Binding-site contacts:
Ligand atom C3 contacts residue ASN28 of chain 1.A at 4.0 Å.
Ligand atom C5 contacts residue ASN28 of chain 1.A at 3.3 Å.
Ligand atom C7 contacts residue ASN28 of chain 1.A at 4.2 Å.
Ligand atom C1 contacts residue ASN28 of chain 1.A at 1.5 Å.
Ligand atom C6 contacts residue ASN28 of chain 1.A at 4.3 Å.
Ligand atom O6 contacts residue ASN28 of chain 1.A at 4.1 Å.
Ligand atom N2 contacts residue GLN20 of chain 1.A at 4.5 Å.
Ligand atom C4 contacts residue ASN28 of chain 1.A at 4.3 Å.
Ligand atom C1 contacts residue GLN20 of chain 1.A at 3.6 Å.
Ligand atom O5 contacts residue ASN28 of chain 1.A at 2.3 Å (h-bond).
Ligand atom C7 contacts residue ASP22 of chain 1.A at 4.2 Å.
Ligand atom O5 contacts residue GLN20 of chain 1.A at 4.2 Å.
Ligand atom O7 contacts residue ASP22 of chain 1.A at 3.6 Å (salt-bridge).
Ligand atom C2 contacts residue ASN28 of chain 1.A at 2.9 Å.
Ligand atom C5 contacts residue GLN20 of chain 1.A at 4.4 Å.
Ligand atom N2 contacts residue ASN28 of chain 1.A at 3.3 Å (h-bond).

A small-molecule ligand and the protein it binds are described below.
Small molecule (SMILES): CC(=O)N[C@@H]1[C@@H](O)[C@H](O)[C@@H](CO)O[C@H]1O

Sequence of chain 1.A:
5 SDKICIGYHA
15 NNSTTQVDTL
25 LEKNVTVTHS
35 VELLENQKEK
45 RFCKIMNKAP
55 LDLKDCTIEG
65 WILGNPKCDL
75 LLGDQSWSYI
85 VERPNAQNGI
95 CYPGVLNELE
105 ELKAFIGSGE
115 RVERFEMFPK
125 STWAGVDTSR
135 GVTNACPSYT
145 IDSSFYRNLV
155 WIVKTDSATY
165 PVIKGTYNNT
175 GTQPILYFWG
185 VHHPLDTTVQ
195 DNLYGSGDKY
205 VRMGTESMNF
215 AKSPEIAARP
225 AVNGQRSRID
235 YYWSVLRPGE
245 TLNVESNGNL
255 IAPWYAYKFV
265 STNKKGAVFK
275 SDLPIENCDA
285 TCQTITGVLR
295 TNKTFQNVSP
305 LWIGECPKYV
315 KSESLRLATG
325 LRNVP